Sequence of chain 19.A:
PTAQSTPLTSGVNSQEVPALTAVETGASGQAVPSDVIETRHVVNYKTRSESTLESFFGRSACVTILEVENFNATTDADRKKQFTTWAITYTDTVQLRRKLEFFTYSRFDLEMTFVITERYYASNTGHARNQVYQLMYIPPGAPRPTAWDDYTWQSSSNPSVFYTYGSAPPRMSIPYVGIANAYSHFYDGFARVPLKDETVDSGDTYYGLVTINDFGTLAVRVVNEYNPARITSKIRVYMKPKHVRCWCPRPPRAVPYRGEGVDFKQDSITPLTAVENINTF

Sequence of chain 18.A:
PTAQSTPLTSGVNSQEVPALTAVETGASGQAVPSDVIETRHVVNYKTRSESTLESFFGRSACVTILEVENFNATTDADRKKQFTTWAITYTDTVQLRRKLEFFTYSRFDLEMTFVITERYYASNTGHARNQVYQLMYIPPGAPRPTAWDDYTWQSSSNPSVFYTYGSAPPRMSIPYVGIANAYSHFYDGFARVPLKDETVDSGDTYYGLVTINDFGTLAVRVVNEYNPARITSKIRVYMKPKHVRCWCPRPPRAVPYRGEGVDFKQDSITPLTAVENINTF

This protein binds this small molecule.
Small molecule (SMILES): CC(=O)N[C@H]1[C@H]([C@H](O)[C@H](O)CO)O[C@@](O)(C(=O)O)C[C@@H]1O

Binding-site contacts:
Ligand atom C10 contacts residue TYR145 of chain 19.A at 3.6 Å (hydrophobic).
Ligand atom O1B contacts residue ALA146 of chain 19.A at 4.3 Å.
Ligand atom O1A contacts residue ALA146 of chain 19.A at 3.2 Å.
Ligand atom O1A contacts residue SER147 of chain 19.A at 3.1 Å (h-bond).
Ligand atom C1 contacts residue ALA146 of chain 19.A at 4.0 Å (hydrophobic).
Ligand atom C11 contacts residue TYR250 of chain 18.A at 3.0 Å (hydrophobic).
Ligand atom C4 contacts residue TYR145 of chain 19.A at 3.6 Å (hydrophobic).
Ligand atom C1 contacts residue SER147 of chain 19.A at 3.6 Å.
Ligand atom N5 contacts residue TYR145 of chain 19.A at 2.6 Å (h-bond).
Ligand atom O9 contacts residue ALA146 of chain 19.A at 3.3 Å.
Ligand atom C10 contacts residue TYR250 of chain 18.A at 2.8 Å (hydrophobic).
Ligand atom C7 contacts residue TYR145 of chain 19.A at 3.9 Å (hydrophobic).
Ligand atom O10 contacts residue TYR250 of chain 18.A at 2.2 Å (h-bond).
Ligand atom C3 contacts residue PRO252 of chain 18.A at 4.4 Å (hydrophobic).
Ligand atom C5 contacts residue TYR250 of chain 18.A at 4.3 Å (hydrophobic).
Ligand atom C11 contacts residue ARG143 of chain 19.A at 3.9 Å.
Ligand atom O1B contacts residue SER147 of chain 19.A at 2.7 Å (h-bond).
Ligand atom C8 contacts residue TYR145 of chain 19.A at 4.2 Å (hydrophobic).
Ligand atom O4 contacts residue PRO252 of chain 18.A at 4.0 Å.
Ligand atom C6 contacts residue ALA146 of chain 19.A at 4.3 Å (hydrophobic).
Ligand atom C4 contacts residue TYR250 of chain 18.A at 4.2 Å (hydrophobic).
Ligand atom C8 contacts residue ALA146 of chain 19.A at 4.4 Å (hydrophobic).
Ligand atom C1 contacts residue PRO252 of chain 18.A at 4.1 Å (hydrophobic).
Ligand atom C4 contacts residue PRO252 of chain 18.A at 4.3 Å (hydrophobic).
Ligand atom N5 contacts residue TYR250 of chain 18.A at 3.8 Å.
Ligand atom C6 contacts residue TYR145 of chain 19.A at 3.4 Å (hydrophobic).
Ligand atom O4 contacts residue TYR250 of chain 18.A at 3.0 Å.
Ligand atom O1B contacts residue PRO252 of chain 18.A at 3.4 Å.
Ligand atom C9 contacts residue ALA146 of chain 19.A at 4.4 Å (hydrophobic).
Ligand atom O10 contacts residue ASN96 of chain 18.A at 4.2 Å.
Ligand atom O4 contacts residue ASN251 of chain 18.A at 4.3 Å.
Ligand atom C5 contacts residue TYR145 of chain 19.A at 3.3 Å (hydrophobic).
Ligand atom C11 contacts residue TYR145 of chain 19.A at 3.7 Å (hydrophobic).
Ligand atom O8 contacts residue TYR145 of chain 19.A at 4.2 Å.
Ligand atom O4 contacts residue TYR145 of chain 19.A at 4.2 Å.